This protein binds this small molecule.
Small molecule (SMILES): Nc1ncnc2c1ncn2[C@@H]1O[C@H](CO[P](=O)(O)O[P](=O)(O)NP(=O)(O)O)[C@@H](O)[C@H]1O

Binding-site contacts:
Ligand atom O3G contacts residue ARG687 of chain 1.F at 3.4 Å (salt-bridge).
Ligand atom O1B contacts residue SER575 of chain 1.C at 3.3 Å (h-bond).
Ligand atom O3A contacts residue MG1 of chain 1.Y at 3.8 Å.
Ligand atom O3G contacts residue ARG593 of chain 1.F at 3.0 Å (salt-bridge).
Ligand atom O1G contacts residue MG1 of chain 1.Y at 2.0 Å.
Ligand atom O3A contacts residue LYS574 of chain 1.C at 3.7 Å.
Ligand atom O1A contacts residue MG1 of chain 1.Y at 3.7 Å.
Ligand atom O3A contacts residue SER573 of chain 1.C at 2.9 Å (h-bond).
Ligand atom PG contacts residue LYS574 of chain 1.C at 3.8 Å.
Ligand atom O1A contacts residue SER573 of chain 1.C at 3.6 Å.
Ligand atom PG contacts residue MG1 of chain 1.Y at 3.2 Å.
Ligand atom O2G contacts residue LYS574 of chain 1.C at 2.8 Å (salt-bridge).
Ligand atom PA contacts residue MG1 of chain 1.Y at 3.3 Å.
Ligand atom C8 contacts residue SER571 of chain 1.C at 3.3 Å.
Ligand atom O3A contacts residue THR572 of chain 1.C at 3.8 Å.
Ligand atom O2A contacts residue ARG687 of chain 1.F at 3.6 Å.
Ligand atom O3' contacts residue LEU690 of chain 1.F at 3.7 Å.
Ligand atom N3B contacts residue LYS574 of chain 1.C at 3.6 Å (salt-bridge).
Ligand atom N1 contacts residue TYR531 of chain 1.C at 3.3 Å (h-bond).
Ligand atom PB contacts residue SER573 of chain 1.C at 3.5 Å.
Ligand atom PB contacts residue MG1 of chain 1.Y at 3.2 Å.
Ligand atom O1B contacts residue MG1 of chain 1.Y at 2.0 Å.
Ligand atom N6 contacts residue TYR531 of chain 1.C at 3.4 Å (h-bond).
Ligand atom O2A contacts residue MG1 of chain 1.Y at 2.1 Å.
Ligand atom O2B contacts residue SER573 of chain 1.C at 2.9 Å (h-bond).
Ligand atom N7 contacts residue SER573 of chain 1.C at 3.8 Å.
Ligand atom O3G contacts residue PRO570 of chain 1.C at 3.6 Å.
Ligand atom O2G contacts residue ASN676 of chain 1.C at 3.1 Å (h-bond).
Ligand atom O2B contacts residue THR572 of chain 1.C at 3.5 Å (h-bond).
Ligand atom N3B contacts residue SER571 of chain 1.C at 3.1 Å (h-bond).
Ligand atom O1A contacts residue SER575 of chain 1.C at 3.6 Å.
Ligand atom C5 contacts residue SER573 of chain 1.C at 3.8 Å.
Ligand atom O1A contacts residue GLN576 of chain 1.C at 3.3 Å (h-bond).
Ligand atom O1B contacts residue LYS574 of chain 1.C at 3.8 Å.
Ligand atom O1G contacts residue ARG593 of chain 1.F at 3.0 Å (salt-bridge).
Ligand atom N3B contacts residue MG1 of chain 1.Y at 3.6 Å.
Ligand atom PB contacts residue LYS574 of chain 1.C at 3.5 Å.
Ligand atom N7 contacts residue SER571 of chain 1.C at 3.8 Å.
Ligand atom PG contacts residue ARG593 of chain 1.F at 3.8 Å.
Ligand atom O2B contacts residue LYS574 of chain 1.C at 2.6 Å (salt-bridge).

Sequence of chain 1.C:
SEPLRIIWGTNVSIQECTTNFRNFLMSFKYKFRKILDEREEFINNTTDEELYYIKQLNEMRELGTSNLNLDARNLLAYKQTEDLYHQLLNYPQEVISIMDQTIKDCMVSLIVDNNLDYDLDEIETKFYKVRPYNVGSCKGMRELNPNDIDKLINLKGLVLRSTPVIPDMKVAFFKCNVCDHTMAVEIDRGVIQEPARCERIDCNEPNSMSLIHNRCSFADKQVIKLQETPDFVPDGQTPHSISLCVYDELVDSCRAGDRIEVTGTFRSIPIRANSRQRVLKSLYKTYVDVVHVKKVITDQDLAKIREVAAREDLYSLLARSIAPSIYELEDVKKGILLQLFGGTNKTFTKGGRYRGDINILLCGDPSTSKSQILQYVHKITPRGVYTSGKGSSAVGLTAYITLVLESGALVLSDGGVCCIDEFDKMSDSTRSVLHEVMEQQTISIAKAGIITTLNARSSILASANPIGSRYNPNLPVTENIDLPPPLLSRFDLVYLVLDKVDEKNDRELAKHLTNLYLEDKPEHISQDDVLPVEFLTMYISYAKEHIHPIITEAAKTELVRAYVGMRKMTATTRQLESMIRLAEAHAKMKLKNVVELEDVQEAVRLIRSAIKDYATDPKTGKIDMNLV

Sequence of chain 1.F:
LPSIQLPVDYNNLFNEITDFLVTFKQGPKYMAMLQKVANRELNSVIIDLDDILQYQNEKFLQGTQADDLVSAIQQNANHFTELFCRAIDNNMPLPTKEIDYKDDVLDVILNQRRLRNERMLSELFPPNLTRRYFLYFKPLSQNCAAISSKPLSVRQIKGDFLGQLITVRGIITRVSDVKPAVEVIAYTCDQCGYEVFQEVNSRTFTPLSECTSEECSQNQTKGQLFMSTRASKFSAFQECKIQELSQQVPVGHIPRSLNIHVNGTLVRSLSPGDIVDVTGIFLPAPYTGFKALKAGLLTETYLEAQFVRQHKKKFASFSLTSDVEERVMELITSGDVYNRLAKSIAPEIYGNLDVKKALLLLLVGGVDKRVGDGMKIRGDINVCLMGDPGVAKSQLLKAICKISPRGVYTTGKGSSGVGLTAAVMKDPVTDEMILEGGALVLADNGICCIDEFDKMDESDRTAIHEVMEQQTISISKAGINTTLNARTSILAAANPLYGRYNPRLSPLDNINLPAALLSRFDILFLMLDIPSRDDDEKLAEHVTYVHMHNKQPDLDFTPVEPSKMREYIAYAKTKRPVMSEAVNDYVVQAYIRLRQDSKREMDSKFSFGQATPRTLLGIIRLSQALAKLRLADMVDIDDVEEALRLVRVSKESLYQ